Sequence of chain 1.C:
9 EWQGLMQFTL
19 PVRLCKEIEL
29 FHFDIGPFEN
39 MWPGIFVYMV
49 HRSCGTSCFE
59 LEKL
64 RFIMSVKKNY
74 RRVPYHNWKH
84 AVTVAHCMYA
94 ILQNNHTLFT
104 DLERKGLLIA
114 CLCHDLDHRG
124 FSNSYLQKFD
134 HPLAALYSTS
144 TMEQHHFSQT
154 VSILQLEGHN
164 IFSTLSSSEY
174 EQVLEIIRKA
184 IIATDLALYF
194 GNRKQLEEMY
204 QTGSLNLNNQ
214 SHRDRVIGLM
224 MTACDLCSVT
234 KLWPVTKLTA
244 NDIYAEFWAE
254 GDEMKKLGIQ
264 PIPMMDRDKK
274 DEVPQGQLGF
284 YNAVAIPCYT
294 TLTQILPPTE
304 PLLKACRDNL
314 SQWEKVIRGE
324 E

This protein binds this small molecule.
Small molecule (SMILES): Cc1ncc(C)n2nc(CCc3nc(N4CC[C@H](C(F)F)C4)nn3C)nc12

Binding-site contacts:
Ligand atom C2 contacts residue LEU229 of chain 1.C at 3.7 Å (hydrophobic).
Ligand atom N9 contacts residue GLN280 of chain 1.C at 2.9 Å (h-bond).
Ligand atom N18 contacts residue TYR247 of chain 1.C at 2.3 Å (h-bond).
Ligand atom C21 contacts residue MET267 of chain 1.C at 3.7 Å (hydrophobic).
Ligand atom C14 contacts residue TYR247 of chain 1.C at 3.3 Å (hydrophobic).
Ligand atom C12 contacts residue TYR247 of chain 1.C at 3.7 Å (hydrophobic).
Ligand atom C23 contacts residue GLU275 of chain 1.C at 3.4 Å.
Ligand atom C10 contacts residue ILE246 of chain 1.C at 3.5 Å (hydrophobic).
Ligand atom C13 contacts residue GLN280 of chain 1.C at 3.4 Å.
Ligand atom C2 contacts residue PHE283 of chain 1.C at 3.6 Å (hydrophobic).
Ligand atom N19 contacts residue MET267 of chain 1.C at 3.6 Å.
Ligand atom C4 contacts residue ILE246 of chain 1.C at 3.5 Å (hydrophobic).
Ligand atom C14 contacts residue GLY279 of chain 1.C at 3.3 Å.
Ligand atom C13 contacts residue GLY279 of chain 1.C at 3.6 Å.
Ligand atom C13 contacts residue TYR247 of chain 1.C at 3.6 Å (hydrophobic).
Ligand atom C13 contacts residue PHE283 of chain 1.C at 3.5 Å (hydrophobic).
Ligand atom N19 contacts residue GLY279 of chain 1.C at 3.7 Å.
Ligand atom N6 contacts residue PHE283 of chain 1.C at 3.4 Å.
Ligand atom C5 contacts residue PHE283 of chain 1.C at 3.6 Å (hydrophobic).
Ligand atom N16 contacts residue MET267 of chain 1.C at 3.8 Å.
Ligand atom C24 contacts residue TYR247 of chain 1.C at 3.5 Å (hydrophobic).
Ligand atom C3 contacts residue PHE283 of chain 1.C at 3.4 Å (hydrophobic).
Ligand atom N7 contacts residue PHE283 of chain 1.C at 3.6 Å.
Ligand atom N7 contacts residue PHE250 of chain 1.C at 3.6 Å.
Ligand atom C10 contacts residue GLN280 of chain 1.C at 3.5 Å.
Ligand atom C24 contacts residue VAL276 of chain 1.C at 3.7 Å (hydrophobic).
Ligand atom C4 contacts residue PHE283 of chain 1.C at 3.6 Å (hydrophobic).
Ligand atom N15 contacts residue GLY279 of chain 1.C at 3.4 Å (h-bond).
Ligand atom F26 contacts residue PRO266 of chain 1.C at 3.3 Å.
Ligand atom C24 contacts residue GLY279 of chain 1.C at 3.6 Å.
Ligand atom C25 contacts residue GLU275 of chain 1.C at 3.2 Å.
Ligand atom C23 contacts residue LYS272 of chain 1.C at 3.6 Å.
Ligand atom C22 contacts residue PRO266 of chain 1.C at 3.5 Å (hydrophobic).
Ligand atom C24 contacts residue GLU275 of chain 1.C at 3.5 Å.
Ligand atom N1 contacts residue ILE246 of chain 1.C at 3.6 Å.
Ligand atom F27 contacts residue GLU275 of chain 1.C at 3.0 Å.
Ligand atom C17 contacts residue TYR247 of chain 1.C at 3.5 Å (hydrophobic).
Ligand atom F26 contacts residue GLU275 of chain 1.C at 3.4 Å.
Ligand atom N18 contacts residue GLY279 of chain 1.C at 3.6 Å.
Ligand atom C17 contacts residue GLY279 of chain 1.C at 3.5 Å.